Binding-site contacts:
Ligand atom C4 contacts residue ASN82 of chain 1.F at 4.2 Å.
Ligand atom N2 contacts residue GLU72 of chain 1.F at 3.9 Å.
Ligand atom C8 contacts residue GLU72 of chain 1.F at 3.2 Å.
Ligand atom O5 contacts residue ASN82 of chain 1.F at 2.4 Å (h-bond).
Ligand atom O7 contacts residue ASN79 of chain 1.F at 3.2 Å (h-bond).
Ligand atom O7 contacts residue LYS75 of chain 1.F at 3.0 Å (salt-bridge).
Ligand atom C1 contacts residue ASN82 of chain 1.F at 1.4 Å.
Ligand atom N2 contacts residue GLY78 of chain 1.F at 4.4 Å.
Ligand atom O7 contacts residue ASN82 of chain 1.F at 3.5 Å (h-bond).
Ligand atom C8 contacts residue GLY78 of chain 1.F at 3.9 Å.
Ligand atom O7 contacts residue GLU72 of chain 1.F at 4.2 Å.
Ligand atom C2 contacts residue ASN82 of chain 1.F at 2.3 Å.
Ligand atom C7 contacts residue ASN82 of chain 1.F at 3.3 Å.
Ligand atom C5 contacts residue ASN82 of chain 1.F at 3.7 Å.
Ligand atom C7 contacts residue GLY78 of chain 1.F at 4.4 Å.
Ligand atom C8 contacts residue LYS75 of chain 1.F at 3.7 Å.
Ligand atom C8 contacts residue ASN79 of chain 1.F at 3.8 Å.
Ligand atom C3 contacts residue ASN82 of chain 1.F at 3.7 Å.
Ligand atom C7 contacts residue GLU72 of chain 1.F at 3.6 Å.
Ligand atom C7 contacts residue ASN79 of chain 1.F at 3.8 Å.
Ligand atom C7 contacts residue LYS75 of chain 1.F at 3.7 Å.
Ligand atom O3 contacts residue GLU72 of chain 1.F at 3.5 Å (salt-bridge).
Ligand atom N2 contacts residue ASN82 of chain 1.F at 2.7 Å (h-bond).

This small molecule binds to this protein.
Small molecule (SMILES): CC(=O)N[C@@H]1[C@@H](O)[C@H](O)[C@@H](CO)O[C@H]1O

Sequence of chain 1.F:
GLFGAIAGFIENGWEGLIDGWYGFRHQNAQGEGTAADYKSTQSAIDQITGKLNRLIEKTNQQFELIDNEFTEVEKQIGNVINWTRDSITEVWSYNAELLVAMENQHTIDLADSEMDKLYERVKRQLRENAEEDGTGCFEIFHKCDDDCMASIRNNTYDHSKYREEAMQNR